Sequence of chain 2.A:
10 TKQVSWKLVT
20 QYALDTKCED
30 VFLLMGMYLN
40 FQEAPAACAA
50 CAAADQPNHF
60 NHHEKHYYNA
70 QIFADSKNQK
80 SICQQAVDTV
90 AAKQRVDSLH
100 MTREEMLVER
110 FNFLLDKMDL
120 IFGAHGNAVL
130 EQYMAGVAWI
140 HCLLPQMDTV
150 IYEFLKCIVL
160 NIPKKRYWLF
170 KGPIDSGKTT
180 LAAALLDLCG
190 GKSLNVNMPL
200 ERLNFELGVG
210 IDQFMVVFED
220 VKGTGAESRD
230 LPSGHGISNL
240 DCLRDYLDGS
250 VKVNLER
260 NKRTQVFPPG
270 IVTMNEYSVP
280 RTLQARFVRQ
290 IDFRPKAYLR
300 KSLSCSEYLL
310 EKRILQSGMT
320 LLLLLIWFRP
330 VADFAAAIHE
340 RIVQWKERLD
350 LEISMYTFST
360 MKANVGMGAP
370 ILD

This protein binds this small molecule.
Small molecule (SMILES): c1ccc(Oc2ccccc2-c2nn3cnnc3s2)cc1

Binding-site contacts:
Ligand atom C3 contacts residue ARG299 of chain 2.A at 3.9 Å.
Ligand atom N3 contacts residue LEU298 of chain 2.A at 4.0 Å.
Ligand atom C contacts residue ARG299 of chain 2.A at 4.0 Å.
Ligand atom N3 contacts residue LYS295 of chain 2.A at 3.2 Å (salt-bridge).
Ligand atom C1 contacts residue LYS163 of chain 4.A at 3.7 Å.
Ligand atom O contacts residue ASP174 of chain 2.A at 3.8 Å.
Ligand atom N2 contacts residue PRO294 of chain 2.A at 3.5 Å.
Ligand atom N contacts residue ASP174 of chain 2.A at 3.7 Å.
Ligand atom C11 contacts residue LEU302 of chain 2.A at 3.7 Å (hydrophobic).
Ligand atom C2 contacts residue LYS163 of chain 4.A at 3.7 Å.
Ligand atom N2 contacts residue LYS295 of chain 2.A at 3.0 Å (salt-bridge).
Ligand atom N3 contacts residue ASP174 of chain 2.A at 3.6 Å (salt-bridge).
Ligand atom N contacts residue TRP138 of chain 2.A at 3.5 Å.
Ligand atom C12 contacts residue ASP174 of chain 2.A at 3.6 Å.
Ligand atom C13 contacts residue LEU298 of chain 2.A at 3.6 Å (hydrophobic).
Ligand atom O contacts residue ARG299 of chain 2.A at 4.0 Å.
Ligand atom C10 contacts residue LEU302 of chain 2.A at 3.8 Å (hydrophobic).
Ligand atom C2 contacts residue ARG299 of chain 2.A at 3.6 Å.
Ligand atom N3 contacts residue ARG299 of chain 2.A at 4.0 Å.
Ligand atom N contacts residue GLY176 of chain 2.A at 3.7 Å.
Ligand atom C9 contacts residue THR179 of chain 2.A at 3.1 Å.
Ligand atom N1 contacts residue SER175 of chain 2.A at 4.0 Å.
Ligand atom C14 contacts residue ASP174 of chain 2.A at 3.1 Å.
Ligand atom N1 contacts residue GLY176 of chain 2.A at 4.0 Å.
Ligand atom N1 contacts residue TRP138 of chain 2.A at 3.8 Å.
Ligand atom N3 contacts residue PRO294 of chain 2.A at 3.9 Å.
Ligand atom S contacts residue ASP174 of chain 2.A at 3.4 Å (salt-bridge).
Ligand atom C8 contacts residue LEU309 of chain 2.A at 3.5 Å (hydrophobic).
Ligand atom C7 contacts residue LYS163 of chain 4.A at 3.8 Å.
Ligand atom C2 contacts residue ASP174 of chain 2.A at 4.0 Å.
Ligand atom C10 contacts residue THR179 of chain 2.A at 3.7 Å.
Ligand atom C1 contacts residue ARG299 of chain 2.A at 3.4 Å.
Ligand atom C7 contacts residue LEU309 of chain 2.A at 3.9 Å (hydrophobic).
Ligand atom C13 contacts residue ASP174 of chain 2.A at 3.9 Å.
Ligand atom S contacts residue ARG299 of chain 2.A at 3.7 Å.
Ligand atom N1 contacts residue ASP174 of chain 2.A at 3.4 Å (salt-bridge).
Ligand atom C5 contacts residue LEU309 of chain 2.A at 4.0 Å (hydrophobic).
Ligand atom N2 contacts residue LEU298 of chain 2.A at 3.7 Å.
Ligand atom C6 contacts residue LEU302 of chain 2.A at 3.9 Å (hydrophobic).
Ligand atom C13 contacts residue SER175 of chain 2.A at 3.7 Å.

Sequence of chain 4.A:
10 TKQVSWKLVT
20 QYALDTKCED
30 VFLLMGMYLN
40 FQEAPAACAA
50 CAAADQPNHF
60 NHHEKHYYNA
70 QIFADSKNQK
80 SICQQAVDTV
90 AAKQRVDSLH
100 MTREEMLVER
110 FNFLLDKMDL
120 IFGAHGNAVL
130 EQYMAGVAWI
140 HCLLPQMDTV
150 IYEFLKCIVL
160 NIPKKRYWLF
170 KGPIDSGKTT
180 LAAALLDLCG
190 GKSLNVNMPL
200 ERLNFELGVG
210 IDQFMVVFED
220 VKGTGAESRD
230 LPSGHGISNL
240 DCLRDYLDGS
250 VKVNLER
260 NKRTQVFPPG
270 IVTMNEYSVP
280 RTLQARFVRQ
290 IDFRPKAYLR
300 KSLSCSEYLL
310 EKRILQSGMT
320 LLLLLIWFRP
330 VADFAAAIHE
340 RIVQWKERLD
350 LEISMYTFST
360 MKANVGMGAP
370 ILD